Sequence of chain 1.A:
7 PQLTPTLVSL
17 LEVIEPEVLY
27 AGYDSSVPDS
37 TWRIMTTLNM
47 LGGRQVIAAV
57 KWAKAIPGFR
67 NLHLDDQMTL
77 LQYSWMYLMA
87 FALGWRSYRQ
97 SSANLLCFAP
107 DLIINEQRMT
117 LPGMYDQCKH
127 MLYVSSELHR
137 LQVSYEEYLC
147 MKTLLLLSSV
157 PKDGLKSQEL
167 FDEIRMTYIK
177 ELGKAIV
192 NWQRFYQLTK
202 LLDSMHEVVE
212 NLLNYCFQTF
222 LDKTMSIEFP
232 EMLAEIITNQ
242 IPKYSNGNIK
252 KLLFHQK

A small-molecule ligand and the protein it binds are described below.
Small molecule (SMILES): CC/C(=C1\c2ccccc2OCc2cccc(OC)c21)c1cccc(NS(C)(=O)=O)c1

Binding-site contacts:
Ligand atom C1 contacts residue GLN194 of chain 1.A at 4.5 Å.
Ligand atom C7 contacts residue HIS256 of chain 1.A at 4.3 Å.
Ligand atom O2 contacts residue GLN194 of chain 1.A at 4.3 Å.
Ligand atom C1 contacts residue TRP193 of chain 1.A at 4.0 Å (hydrophobic).
Ligand atom C5 contacts residue TYR197 of chain 1.A at 4.0 Å (hydrophobic).
Ligand atom C24 contacts residue TYR197 of chain 1.A at 4.1 Å (hydrophobic).
Ligand atom O2 contacts residue TYR197 of chain 1.A at 4.2 Å.
Ligand atom C7 contacts residue TYR197 of chain 1.A at 4.4 Å (hydrophobic).
Ligand atom C7 contacts residue PHE196 of chain 1.A at 3.8 Å (hydrophobic).
Ligand atom C26 contacts residue GLN194 of chain 1.A at 3.9 Å.
Ligand atom C8 contacts residue PHE196 of chain 1.A at 4.0 Å (hydrophobic).
Ligand atom C4 contacts residue TYR197 of chain 1.A at 4.1 Å (hydrophobic).
Ligand atom C8 contacts residue TYR197 of chain 1.A at 4.0 Å (hydrophobic).
Ligand atom C3 contacts residue TRP193 of chain 1.A at 4.4 Å (hydrophobic).
Ligand atom C26 contacts residue TYR197 of chain 1.A at 4.2 Å (hydrophobic).
Ligand atom C3 contacts residue TYR197 of chain 1.A at 4.0 Å (hydrophobic).
Ligand atom C27 contacts residue TYR197 of chain 1.A at 4.2 Å (hydrophobic).
Ligand atom C6 contacts residue TYR197 of chain 1.A at 4.2 Å (hydrophobic).
Ligand atom C27 contacts residue GLN194 of chain 1.A at 4.1 Å.
Ligand atom O2 contacts residue TRP193 of chain 1.A at 3.6 Å (h-bond).
Ligand atom C8 contacts residue TRP193 of chain 1.A at 4.1 Å (hydrophobic).
Ligand atom C25 contacts residue TYR197 of chain 1.A at 4.2 Å (hydrophobic).
Ligand atom C31 contacts residue TYR197 of chain 1.A at 3.7 Å (hydrophobic).
Ligand atom C6 contacts residue HIS256 of chain 1.A at 3.9 Å.
Ligand atom C29 contacts residue TYR197 of chain 1.A at 3.7 Å (hydrophobic).
Ligand atom C28 contacts residue TYR197 of chain 1.A at 3.9 Å (hydrophobic).
Ligand atom O30 contacts residue TYR197 of chain 1.A at 3.6 Å.